The small molecule below binds the protein below.
Small molecule (SMILES): C[C@@H]1N[C@H](CNC(=O)c2cccc3c2C(=O)c2ccccc2-3)[C@@H](O)[C@H](O)[C@@H]1O

Binding-site contacts:
Ligand atom CAQ contacts residue ARG231 of chain 1.A at 3.5 Å.
Ligand atom OBB contacts residue TRP201 of chain 1.A at 3.4 Å.
Ligand atom CAT contacts residue GLU257 of chain 1.A at 3.6 Å.
Ligand atom OAX contacts residue HIS104 of chain 1.A at 2.9 Å (h-bond).
Ligand atom CAG contacts residue HIS35 of chain 1.A at 3.4 Å.
Ligand atom CAA contacts residue ASP198 of chain 1.A at 3.4 Å.
Ligand atom CAP contacts residue GLU257 of chain 1.A at 3.2 Å.
Ligand atom CAO contacts residue GLY255 of chain 1.A at 3.7 Å.
Ligand atom OAY contacts residue HIS104 of chain 1.A at 2.9 Å (h-bond).
Ligand atom CAE contacts residue GLU257 of chain 1.A at 3.1 Å.
Ligand atom CAH contacts residue HIS241 of chain 1.A at 3.2 Å.
Ligand atom NAV contacts residue ASP198 of chain 1.A at 3.6 Å.
Ligand atom OAX contacts residue ASP198 of chain 1.A at 3.3 Å (salt-bridge).
Ligand atom CAK contacts residue ARG231 of chain 1.A at 3.7 Å.
Ligand atom CAC contacts residue HIS241 of chain 1.A at 3.6 Å.
Ligand atom NAV contacts residue ARG231 of chain 1.A at 3.4 Å (salt-bridge).
Ligand atom CAF contacts residue GLU56 of chain 1.A at 3.4 Å.
Ligand atom CAD contacts residue ASP198 of chain 1.A at 3.4 Å.
Ligand atom CAE contacts residue TRP285 of chain 1.A at 3.6 Å (hydrophobic).
Ligand atom OAY contacts residue TRP57 of chain 1.A at 3.4 Å (h-bond).
Ligand atom OAX contacts residue TYR147 of chain 1.A at 3.3 Å (h-bond).
Ligand atom CAG contacts residue TRP285 of chain 1.A at 3.7 Å (hydrophobic).
Ligand atom CAJ contacts residue GLU257 of chain 1.A at 3.4 Å.
Ligand atom OBA contacts residue HIS105 of chain 1.A at 2.8 Å (h-bond).
Ligand atom CAU contacts residue GLU257 of chain 1.A at 3.7 Å.
Ligand atom CAS contacts residue ARG231 of chain 1.A at 3.6 Å.
Ligand atom OAY contacts residue GLU56 of chain 1.A at 2.7 Å (salt-bridge).
Ligand atom OBB contacts residue ARG231 of chain 1.A at 3.5 Å (salt-bridge).
Ligand atom CAA contacts residue GLU257 of chain 1.A at 3.3 Å.
Ligand atom CAI contacts residue GLU257 of chain 1.A at 3.1 Å.
Ligand atom CAE contacts residue ASP198 of chain 1.A at 3.7 Å.
Ligand atom NAV contacts residue GLU257 of chain 1.A at 3.3 Å (salt-bridge).
Ligand atom OAZ contacts residue GLU257 of chain 1.A at 3.2 Å (salt-bridge).
Ligand atom CAB contacts residue ASP198 of chain 1.A at 3.5 Å.
Ligand atom OBA contacts residue TRP57 of chain 1.A at 2.8 Å (h-bond).
Ligand atom OAX contacts residue HIS35 of chain 1.A at 2.8 Å (h-bond).
Ligand atom NAW contacts residue GLU257 of chain 1.A at 3.0 Å (salt-bridge).
Ligand atom CAD contacts residue TRP201 of chain 1.A at 3.4 Å (hydrophobic).
Ligand atom CAB contacts residue HIS105 of chain 1.A at 3.4 Å.
Ligand atom NAW contacts residue ASP198 of chain 1.A at 2.8 Å (salt-bridge).

Sequence of chain 1.A:
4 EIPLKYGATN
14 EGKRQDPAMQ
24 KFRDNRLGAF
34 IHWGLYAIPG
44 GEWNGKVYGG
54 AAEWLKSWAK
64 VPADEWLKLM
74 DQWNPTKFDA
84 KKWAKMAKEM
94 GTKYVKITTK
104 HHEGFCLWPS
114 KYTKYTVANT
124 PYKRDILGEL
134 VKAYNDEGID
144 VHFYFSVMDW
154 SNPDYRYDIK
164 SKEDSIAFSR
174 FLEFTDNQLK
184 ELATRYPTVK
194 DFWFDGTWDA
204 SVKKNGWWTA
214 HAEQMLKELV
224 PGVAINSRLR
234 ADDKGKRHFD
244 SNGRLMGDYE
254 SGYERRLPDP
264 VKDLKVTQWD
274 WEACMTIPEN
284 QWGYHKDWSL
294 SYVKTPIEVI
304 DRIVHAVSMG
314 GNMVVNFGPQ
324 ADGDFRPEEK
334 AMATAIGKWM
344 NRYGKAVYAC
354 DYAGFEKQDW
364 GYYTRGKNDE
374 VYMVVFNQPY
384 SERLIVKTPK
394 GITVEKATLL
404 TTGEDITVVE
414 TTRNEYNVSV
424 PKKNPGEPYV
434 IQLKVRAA